Binding-site contacts:
Ligand atom NH1 contacts residue ASP42 of chain 1.D at 3.6 Å.
Ligand atom N contacts residue GLU95 of chain 1.D at 2.9 Å (salt-bridge).
Ligand atom CZ contacts residue ILE40 of chain 1.D at 3.8 Å (hydrophobic).
Ligand atom CZ contacts residue ASP96 of chain 1.D at 3.4 Å.
Ligand atom N contacts residue TYR101 of chain 1.D at 3.7 Å.
Ligand atom CA contacts residue GLU95 of chain 1.D at 3.5 Å.
Ligand atom CZ contacts residue GLU95 of chain 1.D at 3.6 Å.
Ligand atom N contacts residue ASP42 of chain 1.D at 3.8 Å.
Ligand atom CA contacts residue GLU95 of chain 1.D at 3.7 Å.
Ligand atom CB contacts residue GLU95 of chain 1.D at 3.4 Å.
Ligand atom NH1 contacts residue ASP96 of chain 1.D at 3.2 Å (salt-bridge).
Ligand atom CA contacts residue ASP42 of chain 1.D at 3.7 Å.
Ligand atom CM1 contacts residue GLU93 of chain 1.D at 3.2 Å.
Ligand atom NH1 contacts residue ILE40 of chain 1.D at 2.5 Å (h-bond).
Ligand atom CM3 contacts residue ASP76 of chain 1.D at 3.9 Å.
Ligand atom CG2 contacts residue GLU95 of chain 1.D at 3.9 Å.
Ligand atom O contacts residue ASP42 of chain 1.D at 3.4 Å (salt-bridge).
Ligand atom CB contacts residue TYR49 of chain 1.D at 3.9 Å (hydrophobic).
Ligand atom CB contacts residue GLU95 of chain 1.D at 3.2 Å.
Ligand atom N contacts residue ASP42 of chain 1.D at 3.4 Å (salt-bridge).
Ligand atom CE contacts residue TYR49 of chain 1.D at 3.6 Å (hydrophobic).
Ligand atom CA contacts residue GLU95 of chain 1.D at 3.4 Å.
Ligand atom O contacts residue GLU95 of chain 1.D at 3.4 Å (salt-bridge).
Ligand atom NH2 contacts residue GLU95 of chain 1.D at 3.4 Å.
Ligand atom CG contacts residue TYR49 of chain 1.D at 3.8 Å (hydrophobic).
Ligand atom CB contacts residue GLU95 of chain 1.D at 3.9 Å.
Ligand atom NH1 contacts residue GLU95 of chain 1.D at 3.6 Å (salt-bridge).
Ligand atom NH1 contacts residue PRO41 of chain 1.D at 3.0 Å (h-bond).
Ligand atom NH2 contacts residue TYR101 of chain 1.D at 3.2 Å.
Ligand atom C contacts residue GLU95 of chain 1.D at 3.9 Å.
Ligand atom CG1 contacts residue ASP42 of chain 1.D at 3.5 Å.
Ligand atom CM3 contacts residue PHE71 of chain 1.D at 3.6 Å (hydrophobic).
Ligand atom CA contacts residue TYR101 of chain 1.D at 3.5 Å (hydrophobic).
Ligand atom CM3 contacts residue TYR49 of chain 1.D at 3.6 Å (hydrophobic).
Ligand atom NH2 contacts residue ASP96 of chain 1.D at 2.8 Å (salt-bridge).
Ligand atom CM2 contacts residue ASP76 of chain 1.D at 3.8 Å.
Ligand atom C contacts residue TYR101 of chain 1.D at 3.4 Å (hydrophobic).
Ligand atom N contacts residue GLU95 of chain 1.D at 2.6 Å (salt-bridge).
Ligand atom O contacts residue TYR101 of chain 1.D at 2.8 Å (h-bond).
Ligand atom C contacts residue GLU95 of chain 1.D at 3.6 Å.

The small molecule below binds the protein below.
Small molecule (SMILES): CC(C)C[C@H](NC(=O)[C@@H](NC(=O)[C@H](CCCC[N+](C)(C)C)NC(=O)[C@H](CCCN=C(N)N)NC(=O)[C@H](CC1=NC=NC1)NC(=O)[C@H](C)N)C(C)C)C(=O)N[C@@H](CCCN=C(N)N)C(=O)N[C@@H](C)C=O

Sequence of chain 1.D:
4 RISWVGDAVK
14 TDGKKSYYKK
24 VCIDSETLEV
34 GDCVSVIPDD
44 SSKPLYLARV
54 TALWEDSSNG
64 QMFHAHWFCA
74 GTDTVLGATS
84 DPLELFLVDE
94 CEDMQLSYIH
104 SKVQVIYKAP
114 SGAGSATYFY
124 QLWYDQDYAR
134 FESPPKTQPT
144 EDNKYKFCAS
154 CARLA